The protein below binds the small molecule below.
Small molecule (SMILES): CC(=O)N[C@H]1[C@H](O[C@@H]2[C@@H](O)[C@H](O)O[C@H](CO)[C@@H]2O)O[C@H](CO)[C@@H](O[C@@H]2O[C@H](CO)[C@H](O)[C@H](O)[C@H]2O[C@@H]2O[C@@H](C)[C@@H](O)[C@@H](O)[C@@H]2O)[C@@H]1O[C@@H]1O[C@@H](C)[C@@H](O)[C@@H](O)[C@@H]1O

Sequence of chain 3.A:
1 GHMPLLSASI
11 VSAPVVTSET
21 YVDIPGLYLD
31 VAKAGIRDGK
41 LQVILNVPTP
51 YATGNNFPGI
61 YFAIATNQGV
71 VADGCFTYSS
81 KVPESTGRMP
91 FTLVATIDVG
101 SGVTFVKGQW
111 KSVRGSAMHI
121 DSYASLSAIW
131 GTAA

Sequence of chain 2.A:
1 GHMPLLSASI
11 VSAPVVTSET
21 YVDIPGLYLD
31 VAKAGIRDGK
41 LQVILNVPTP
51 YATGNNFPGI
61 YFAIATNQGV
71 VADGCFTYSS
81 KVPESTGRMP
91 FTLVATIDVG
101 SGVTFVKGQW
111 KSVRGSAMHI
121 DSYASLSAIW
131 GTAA

Binding-site contacts:
Ligand atom C3 contacts residue ARG114 of chain 2.A at 3.6 Å.
Ligand atom O4 contacts residue THR77 of chain 2.A at 3.7 Å.
Ligand atom O1 contacts residue GLU84 of chain 3.A at 3.3 Å (salt-bridge).
Ligand atom O5 contacts residue ARG88 of chain 3.A at 3.0 Å (salt-bridge).
Ligand atom C1 contacts residue PHE57 of chain 2.A at 4.1 Å (hydrophobic).
Ligand atom O4 contacts residue THR86 of chain 3.A at 2.7 Å (h-bond).
Ligand atom C6 contacts residue LYS81 of chain 2.A at 4.0 Å.
Ligand atom C4 contacts residue PHE57 of chain 2.A at 4.2 Å (hydrophobic).
Ligand atom O3 contacts residue GLY87 of chain 3.A at 4.1 Å.
Ligand atom O2 contacts residue THR77 of chain 2.A at 3.5 Å.
Ligand atom O3 contacts residue THR77 of chain 2.A at 2.6 Å (h-bond).
Ligand atom O3 contacts residue ARG114 of chain 2.A at 3.1 Å (salt-bridge).
Ligand atom C1 contacts residue SER85 of chain 3.A at 4.2 Å.
Ligand atom C2 contacts residue ARG114 of chain 2.A at 3.9 Å.
Ligand atom O6 contacts residue ASN56 of chain 2.A at 4.2 Å.
Ligand atom C1 contacts residue ARG88 of chain 3.A at 3.6 Å.
Ligand atom C3 contacts residue THR77 of chain 2.A at 3.7 Å.
Ligand atom C6 contacts residue ARG88 of chain 3.A at 4.1 Å.
Ligand atom C4 contacts residue ARG88 of chain 3.A at 3.9 Å.
Ligand atom C6 contacts residue ARG114 of chain 2.A at 3.5 Å.
Ligand atom O6 contacts residue ARG114 of chain 2.A at 3.7 Å.
Ligand atom C6 contacts residue THR86 of chain 3.A at 3.6 Å.
Ligand atom O3 contacts residue TYR78 of chain 2.A at 4.2 Å.
Ligand atom O2 contacts residue VAL113 of chain 2.A at 4.1 Å.
Ligand atom O2 contacts residue ARG114 of chain 2.A at 2.9 Å (salt-bridge).
Ligand atom O6 contacts residue LYS81 of chain 2.A at 3.0 Å (salt-bridge).
Ligand atom C1 contacts residue GLU84 of chain 3.A at 4.1 Å.
Ligand atom C5 contacts residue THR86 of chain 3.A at 4.1 Å.
Ligand atom C2 contacts residue ARG88 of chain 3.A at 3.8 Å.
Ligand atom C5 contacts residue ARG88 of chain 3.A at 4.0 Å.
Ligand atom C4 contacts residue THR86 of chain 3.A at 3.3 Å.
Ligand atom O4 contacts residue GLY87 of chain 3.A at 3.6 Å.
Ligand atom C2 contacts residue THR77 of chain 2.A at 4.0 Å.
Ligand atom O6 contacts residue PHE57 of chain 2.A at 3.7 Å.
Ligand atom O6 contacts residue PHE57 of chain 2.A at 4.2 Å.
Ligand atom O2 contacts residue GLU84 of chain 3.A at 3.9 Å.
Ligand atom O4 contacts residue ARG88 of chain 3.A at 2.9 Å (salt-bridge).
Ligand atom O2 contacts residue ARG114 of chain 2.A at 3.5 Å (salt-bridge).
Ligand atom C5 contacts residue PHE57 of chain 2.A at 3.8 Å (hydrophobic).
Ligand atom C6 contacts residue TYR51 of chain 3.A at 3.5 Å (hydrophobic).